Binding-site contacts:
Ligand atom C3 contacts residue ASN1637 of chain 1.A at 3.8 Å.
Ligand atom O5 contacts residue ASN1637 of chain 1.A at 2.4 Å (h-bond).
Ligand atom O7 contacts residue ASN1637 of chain 1.A at 4.1 Å.
Ligand atom N2 contacts residue ASN1637 of chain 1.A at 2.9 Å (h-bond).
Ligand atom C4 contacts residue ASN1637 of chain 1.A at 4.2 Å.
Ligand atom C8 contacts residue ASN1637 of chain 1.A at 3.8 Å.
Ligand atom C8 contacts residue LEU1638 of chain 1.A at 3.4 Å (hydrophobic).
Ligand atom C7 contacts residue ASN1637 of chain 1.A at 3.7 Å.
Ligand atom C5 contacts residue ILE520 of chain 1.A at 4.2 Å (hydrophobic).
Ligand atom C2 contacts residue ASN1637 of chain 1.A at 2.5 Å.
Ligand atom C5 contacts residue ASN1637 of chain 1.A at 3.7 Å.
Ligand atom O6 contacts residue ILE520 of chain 1.A at 4.1 Å.
Ligand atom C1 contacts residue ASN1637 of chain 1.A at 1.4 Å.

Sequence of chain 1.A:
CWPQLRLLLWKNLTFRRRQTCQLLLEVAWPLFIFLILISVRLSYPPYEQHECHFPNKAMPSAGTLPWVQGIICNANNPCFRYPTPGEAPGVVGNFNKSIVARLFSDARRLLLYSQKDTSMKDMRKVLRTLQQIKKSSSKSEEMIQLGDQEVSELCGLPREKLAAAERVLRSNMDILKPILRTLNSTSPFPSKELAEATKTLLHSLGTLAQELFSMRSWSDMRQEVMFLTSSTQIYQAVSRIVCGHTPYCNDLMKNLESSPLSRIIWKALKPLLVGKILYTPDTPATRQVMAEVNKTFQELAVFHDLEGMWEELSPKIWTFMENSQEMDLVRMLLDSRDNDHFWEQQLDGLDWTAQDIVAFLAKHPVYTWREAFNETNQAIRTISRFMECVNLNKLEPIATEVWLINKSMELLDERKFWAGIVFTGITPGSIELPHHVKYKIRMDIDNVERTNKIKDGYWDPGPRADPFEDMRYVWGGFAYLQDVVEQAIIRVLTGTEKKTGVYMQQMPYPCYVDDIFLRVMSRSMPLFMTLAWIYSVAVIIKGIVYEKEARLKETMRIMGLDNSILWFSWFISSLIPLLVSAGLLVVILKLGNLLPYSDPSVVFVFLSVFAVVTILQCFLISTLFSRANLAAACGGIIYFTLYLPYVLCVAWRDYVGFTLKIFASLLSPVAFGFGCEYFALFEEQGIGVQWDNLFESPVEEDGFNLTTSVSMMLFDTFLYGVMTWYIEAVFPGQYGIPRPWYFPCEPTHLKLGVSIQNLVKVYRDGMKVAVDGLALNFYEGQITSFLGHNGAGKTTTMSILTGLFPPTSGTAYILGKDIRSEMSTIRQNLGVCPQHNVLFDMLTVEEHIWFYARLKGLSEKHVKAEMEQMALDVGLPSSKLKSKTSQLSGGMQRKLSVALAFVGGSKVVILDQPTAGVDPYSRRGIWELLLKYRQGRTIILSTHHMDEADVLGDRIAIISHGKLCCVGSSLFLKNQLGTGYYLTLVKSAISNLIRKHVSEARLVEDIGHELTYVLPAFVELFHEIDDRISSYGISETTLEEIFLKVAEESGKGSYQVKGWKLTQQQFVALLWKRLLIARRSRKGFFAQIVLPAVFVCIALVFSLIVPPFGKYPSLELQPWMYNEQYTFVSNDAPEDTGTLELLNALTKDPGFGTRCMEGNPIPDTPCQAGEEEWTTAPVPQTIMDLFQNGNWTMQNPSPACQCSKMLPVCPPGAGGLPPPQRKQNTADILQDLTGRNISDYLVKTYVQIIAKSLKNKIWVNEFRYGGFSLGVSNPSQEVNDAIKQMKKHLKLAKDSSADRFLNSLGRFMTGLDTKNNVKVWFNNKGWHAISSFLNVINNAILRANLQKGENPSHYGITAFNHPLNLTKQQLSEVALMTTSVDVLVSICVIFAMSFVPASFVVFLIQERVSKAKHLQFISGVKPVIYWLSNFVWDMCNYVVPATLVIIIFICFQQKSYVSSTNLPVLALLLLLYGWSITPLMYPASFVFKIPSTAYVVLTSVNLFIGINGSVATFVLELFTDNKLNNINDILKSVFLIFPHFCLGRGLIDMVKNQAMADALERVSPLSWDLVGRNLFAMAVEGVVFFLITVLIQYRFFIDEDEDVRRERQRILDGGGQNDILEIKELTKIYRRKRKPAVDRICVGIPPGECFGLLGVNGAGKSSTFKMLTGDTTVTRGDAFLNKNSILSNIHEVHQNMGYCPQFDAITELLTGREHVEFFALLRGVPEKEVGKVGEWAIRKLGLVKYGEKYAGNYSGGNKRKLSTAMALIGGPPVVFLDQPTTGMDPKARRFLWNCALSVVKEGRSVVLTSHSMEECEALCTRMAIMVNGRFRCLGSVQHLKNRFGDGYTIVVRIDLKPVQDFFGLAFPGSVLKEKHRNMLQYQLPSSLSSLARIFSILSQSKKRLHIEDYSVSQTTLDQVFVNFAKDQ

This protein binds this small molecule.
Small molecule (SMILES): CC(=O)N[C@@H]1[C@@H](O)[C@H](O)[C@@H](CO)O[C@H]1O